Sequence of chain 1.B:
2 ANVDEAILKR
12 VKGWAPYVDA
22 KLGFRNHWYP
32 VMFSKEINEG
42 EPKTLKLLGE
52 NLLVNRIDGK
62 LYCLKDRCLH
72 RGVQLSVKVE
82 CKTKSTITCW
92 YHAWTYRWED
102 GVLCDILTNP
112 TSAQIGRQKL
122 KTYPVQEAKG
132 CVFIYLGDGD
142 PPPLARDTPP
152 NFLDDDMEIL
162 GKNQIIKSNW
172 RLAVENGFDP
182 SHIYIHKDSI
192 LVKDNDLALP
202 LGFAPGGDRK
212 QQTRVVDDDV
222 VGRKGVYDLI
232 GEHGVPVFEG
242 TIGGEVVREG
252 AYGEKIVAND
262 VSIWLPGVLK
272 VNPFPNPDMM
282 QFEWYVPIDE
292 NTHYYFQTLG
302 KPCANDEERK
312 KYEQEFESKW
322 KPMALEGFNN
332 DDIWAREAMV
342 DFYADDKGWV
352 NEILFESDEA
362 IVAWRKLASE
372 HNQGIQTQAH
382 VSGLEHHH

Binding-site contacts:
Ligand atom C9A contacts residue VAL272 of chain 1.B at 3.6 Å (hydrophobic).
Ligand atom C3 contacts residue VAL272 of chain 1.B at 4.1 Å (hydrophobic).
Ligand atom C6 contacts residue ALA259 of chain 1.B at 3.3 Å (hydrophobic).
Ligand atom C2 contacts residue LEU270 of chain 1.B at 4.0 Å (hydrophobic).
Ligand atom C2 contacts residue VAL272 of chain 1.B at 3.9 Å (hydrophobic).
Ligand atom C4 contacts residue PHE275 of chain 1.B at 3.5 Å (hydrophobic).
Ligand atom C1 contacts residue GLY178 of chain 1.B at 3.9 Å.
Ligand atom C3 contacts residue PHE329 of chain 1.B at 4.0 Å (hydrophobic).
Ligand atom C9A contacts residue HIS183 of chain 1.B at 4.4 Å.
Ligand atom N9 contacts residue VAL272 of chain 1.B at 4.1 Å.
Ligand atom C1 contacts residue GLU284 of chain 1.B at 4.0 Å.
Ligand atom C2 contacts residue ASN330 of chain 1.B at 3.6 Å.
Ligand atom C7 contacts residue ILE184 of chain 1.B at 4.0 Å (hydrophobic).
Ligand atom C4A contacts residue VAL272 of chain 1.B at 3.9 Å (hydrophobic).
Ligand atom C5 contacts residue PHE275 of chain 1.B at 3.7 Å (hydrophobic).
Ligand atom C3 contacts residue PHE275 of chain 1.B at 4.0 Å (hydrophobic).
Ligand atom C8A contacts residue HIS183 of chain 1.B at 4.3 Å.
Ligand atom C6 contacts residue ILE184 of chain 1.B at 4.1 Å (hydrophobic).
Ligand atom C3 contacts residue ASN330 of chain 1.B at 3.4 Å.
Ligand atom N9 contacts residue HIS183 of chain 1.B at 3.8 Å.
Ligand atom C4A contacts residue PHE329 of chain 1.B at 4.0 Å (hydrophobic).
Ligand atom C5 contacts residue VAL272 of chain 1.B at 4.3 Å (hydrophobic).
Ligand atom C7 contacts residue ALA259 of chain 1.B at 3.8 Å (hydrophobic).
Ligand atom C5 contacts residue ALA259 of chain 1.B at 3.8 Å (hydrophobic).
Ligand atom C9A contacts residue LEU270 of chain 1.B at 4.1 Å (hydrophobic).
Ligand atom C1 contacts residue VAL272 of chain 1.B at 3.7 Å (hydrophobic).
Ligand atom C3 contacts residue GLN282 of chain 1.B at 3.4 Å.
Ligand atom C4 contacts residue PHE329 of chain 1.B at 3.4 Å (hydrophobic).
Ligand atom C2 contacts residue GLN282 of chain 1.B at 3.7 Å.
Ligand atom C6 contacts residue LEU200 of chain 1.B at 4.3 Å (hydrophobic).
Ligand atom N9 contacts residue GLY178 of chain 1.B at 3.5 Å (h-bond).
Ligand atom C4 contacts residue VAL272 of chain 1.B at 4.1 Å (hydrophobic).
Ligand atom C9A contacts residue GLY178 of chain 1.B at 4.1 Å.
Ligand atom C8 contacts residue VAL262 of chain 1.B at 4.1 Å (hydrophobic).
Ligand atom C4 contacts residue ASN330 of chain 1.B at 4.3 Å.
Ligand atom C4B contacts residue PHE329 of chain 1.B at 4.3 Å (hydrophobic).
Ligand atom C1 contacts residue LEU270 of chain 1.B at 3.3 Å (hydrophobic).
Ligand atom C2 contacts residue GLU284 of chain 1.B at 3.5 Å.
Ligand atom C5 contacts residue PHE329 of chain 1.B at 4.2 Å (hydrophobic).
Ligand atom C4B contacts residue VAL272 of chain 1.B at 4.1 Å (hydrophobic).

This protein binds this small molecule.
Small molecule (SMILES): c1ccc2c(c1)[nH]c1ccccc12